Sequence of chain 2.I:
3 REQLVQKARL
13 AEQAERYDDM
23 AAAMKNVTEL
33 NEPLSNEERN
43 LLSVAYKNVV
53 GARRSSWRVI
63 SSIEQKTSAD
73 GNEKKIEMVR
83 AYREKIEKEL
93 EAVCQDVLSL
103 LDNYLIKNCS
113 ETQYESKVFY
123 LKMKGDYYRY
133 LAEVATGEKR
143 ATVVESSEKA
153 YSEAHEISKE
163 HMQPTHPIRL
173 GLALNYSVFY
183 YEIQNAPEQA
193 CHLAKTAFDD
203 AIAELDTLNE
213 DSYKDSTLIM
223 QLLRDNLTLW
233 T

Binding-site contacts:
Ligand atom CG2 contacts residue ASN228 of chain 2.I at 3.5 Å.
Ligand atom C contacts residue VAL180 of chain 2.I at 4.1 Å (hydrophobic).
Ligand atom N contacts residue ASN177 of chain 2.I at 2.8 Å (h-bond).
Ligand atom CB contacts residue ARG131 of chain 2.I at 4.0 Å.
Ligand atom O contacts residue ASN228 of chain 2.I at 2.8 Å (h-bond).
Ligand atom CA contacts residue ASN177 of chain 2.I at 3.5 Å.
Ligand atom P contacts residue ARG131 of chain 2.I at 3.6 Å.
Ligand atom CA contacts residue ASN228 of chain 2.I at 4.1 Å.
Ligand atom N contacts residue LEU231 of chain 2.I at 4.2 Å.
Ligand atom O1P contacts residue ARG56 of chain 2.I at 2.8 Å (salt-bridge).
Ligand atom O contacts residue LEU176 of chain 2.I at 3.8 Å.
Ligand atom CA contacts residue ASN228 of chain 2.I at 4.1 Å.
Ligand atom CA contacts residue ASN177 of chain 2.I at 3.8 Å.
Ligand atom N contacts residue ASN228 of chain 2.I at 3.3 Å (h-bond).
Ligand atom N contacts residue LEU176 of chain 2.I at 3.6 Å.
Ligand atom O2P contacts residue ASN177 of chain 2.I at 4.0 Å.
Ligand atom O1P contacts residue ARG131 of chain 2.I at 2.6 Å (salt-bridge).
Ligand atom O1P contacts residue TYR132 of chain 2.I at 4.0 Å.
Ligand atom CB contacts residue TRP232 of chain 2.I at 3.6 Å (hydrophobic).
Ligand atom P contacts residue TYR132 of chain 2.I at 3.7 Å.
Ligand atom CD contacts residue LEU224 of chain 2.I at 3.7 Å (hydrophobic).
Ligand atom O contacts residue VAL180 of chain 2.I at 3.6 Å.
Ligand atom O2P contacts residue TYR132 of chain 2.I at 2.7 Å (h-bond).
Ligand atom CB contacts residue ASN177 of chain 2.I at 3.7 Å.
Ligand atom CA contacts residue LEU176 of chain 2.I at 3.8 Å (hydrophobic).
Ligand atom C contacts residue ASN177 of chain 2.I at 3.6 Å.
Ligand atom C contacts residue ASN228 of chain 2.I at 3.9 Å.
Ligand atom C contacts residue LEU176 of chain 2.I at 4.0 Å (hydrophobic).
Ligand atom P contacts residue ARG56 of chain 2.I at 3.6 Å.
Ligand atom CB contacts residue VAL180 of chain 2.I at 4.1 Å (hydrophobic).
Ligand atom CB contacts residue ASN177 of chain 2.I at 3.4 Å.
Ligand atom O3P contacts residue ARG56 of chain 2.I at 2.6 Å (salt-bridge).
Ligand atom O3P contacts residue TYR132 of chain 2.I at 3.8 Å.
Ligand atom CD1 contacts residue ILE221 of chain 2.I at 3.7 Å (hydrophobic).
Ligand atom CD1 contacts residue LEU224 of chain 2.I at 4.2 Å (hydrophobic).
Ligand atom CB contacts residue LEU176 of chain 2.I at 4.2 Å (hydrophobic).
Ligand atom CG contacts residue LEU224 of chain 2.I at 4.0 Å (hydrophobic).
Ligand atom O2P contacts residue ARG131 of chain 2.I at 2.7 Å (salt-bridge).
Ligand atom C contacts residue ASN228 of chain 2.I at 4.2 Å.
Ligand atom CD2 contacts residue LYS124 of chain 2.I at 4.0 Å.

A protein and the small-molecule ligand that binds it are described below.
Small molecule (SMILES): CC[C@H](C)[C@H](NC(=O)[C@H](C)N)C(=O)N[C@@H](COP(=O)(O)O)C(=O)N[C@@H](CC(C)C)C(=O)N1CCC[C@H]1C(=O)O